Binding-site contacts:
Ligand atom C5 contacts residue ASN7 of chain 2.B at 3.7 Å.
Ligand atom C2 contacts residue ASN7 of chain 2.B at 2.4 Å.
Ligand atom N2 contacts residue ASN7 of chain 2.B at 2.6 Å (h-bond).
Ligand atom C4 contacts residue ASN7 of chain 2.B at 4.3 Å.
Ligand atom O7 contacts residue ASN7 of chain 2.B at 3.3 Å (h-bond).
Ligand atom C7 contacts residue ASN7 of chain 2.B at 3.1 Å.
Ligand atom C8 contacts residue ASN7 of chain 2.B at 3.8 Å.
Ligand atom C1 contacts residue ASN7 of chain 2.B at 1.4 Å.
Ligand atom C1 contacts residue ALA5 of chain 2.B at 4.4 Å (hydrophobic).
Ligand atom C3 contacts residue ASN7 of chain 2.B at 3.7 Å.
Ligand atom O5 contacts residue ASN7 of chain 2.B at 2.4 Å (h-bond).
Ligand atom O5 contacts residue ALA5 of chain 2.B at 4.1 Å.

This small molecule binds to this protein.
Small molecule (SMILES): CC(=O)N[C@@H]1[C@@H](O)[C@H](O)[C@@H](CO)O[C@H]1O

Sequence of chain 2.B:
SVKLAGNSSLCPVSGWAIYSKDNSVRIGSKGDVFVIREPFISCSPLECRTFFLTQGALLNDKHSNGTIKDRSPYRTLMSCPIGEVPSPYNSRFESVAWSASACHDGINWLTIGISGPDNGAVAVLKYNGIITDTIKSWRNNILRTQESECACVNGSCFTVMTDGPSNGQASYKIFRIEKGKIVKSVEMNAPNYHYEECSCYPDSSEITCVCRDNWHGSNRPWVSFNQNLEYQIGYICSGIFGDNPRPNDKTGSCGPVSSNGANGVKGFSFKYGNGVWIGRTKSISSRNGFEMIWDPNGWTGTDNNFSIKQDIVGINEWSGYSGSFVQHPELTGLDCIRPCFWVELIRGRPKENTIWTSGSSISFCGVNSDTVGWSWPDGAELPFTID